Binding-site contacts:
Ligand atom C19 contacts residue ALA45 of chain 1.A at 3.5 Å (hydrophobic).
Ligand atom C13 contacts residue MET116 of chain 1.A at 4.0 Å (hydrophobic).
Ligand atom C12 contacts residue LEU41 of chain 1.A at 4.0 Å (hydrophobic).
Ligand atom N24 contacts residue ASP46 of chain 1.A at 2.5 Å (salt-bridge).
Ligand atom C13 contacts residue MET38 of chain 1.A at 3.9 Å (hydrophobic).
Ligand atom C21 contacts residue THR42 of chain 1.A at 3.6 Å.
Ligand atom C23 contacts residue THR42 of chain 1.A at 3.8 Å.
Ligand atom C10 contacts residue LEU123 of chain 1.A at 3.7 Å (hydrophobic).
Ligand atom C4 contacts residue GLU48 of chain 1.A at 3.1 Å.
Ligand atom C3 contacts residue LEU44 of chain 1.A at 4.0 Å (hydrophobic).
Ligand atom C2 contacts residue LEU41 of chain 1.A at 3.5 Å (hydrophobic).
Ligand atom N24 contacts residue VAL228 of chain 1.A at 3.0 Å (h-bond).
Ligand atom C5 contacts residue LEU82 of chain 1.A at 3.7 Å (hydrophobic).
Ligand atom C3 contacts residue ALA45 of chain 1.A at 4.0 Å (hydrophobic).
Ligand atom O4 contacts residue LEU82 of chain 1.A at 3.9 Å.
Ligand atom C25 contacts residue ASP46 of chain 1.A at 3.3 Å.
Ligand atom C10 contacts residue MET116 of chain 1.A at 3.9 Å (hydrophobic).
Ligand atom C9 contacts residue PHE99 of chain 1.A at 3.8 Å (hydrophobic).
Ligand atom C19 contacts residue TRP78 of chain 1.A at 3.9 Å (hydrophobic).
Ligand atom C2 contacts residue ALA45 of chain 1.A at 3.8 Å (hydrophobic).
Ligand atom O4 contacts residue GLU48 of chain 1.A at 2.6 Å (salt-bridge).
Ligand atom C18 contacts residue LEU79 of chain 1.A at 3.9 Å (hydrophobic).
Ligand atom C24 contacts residue ASP46 of chain 1.A at 3.1 Å.
Ligand atom O4 contacts residue ARG89 of chain 1.A at 3.0 Å (salt-bridge).
Ligand atom C24 contacts residue VAL228 of chain 1.A at 3.1 Å (hydrophobic).
Ligand atom C18 contacts residue ALA45 of chain 1.A at 3.6 Å (hydrophobic).
Ligand atom O20 contacts residue LEU220 of chain 1.A at 3.5 Å.
Ligand atom C15 contacts residue GLY216 of chain 1.A at 3.8 Å.
Ligand atom C22 contacts residue LEU41 of chain 1.A at 3.9 Å (hydrophobic).
Ligand atom C23 contacts residue ASP46 of chain 1.A at 3.6 Å.
Ligand atom C25 contacts residue ASN227 of chain 1.A at 3.0 Å.
Ligand atom C26 contacts residue PRO230 of chain 1.A at 3.2 Å (hydrophobic).
Ligand atom C25 contacts residue VAL228 of chain 1.A at 2.5 Å (hydrophobic).
Ligand atom C3 contacts residue GLU48 of chain 1.A at 3.0 Å.
Ligand atom C26 contacts residue ASP46 of chain 1.A at 3.0 Å.
Ligand atom C9 contacts residue MET116 of chain 1.A at 4.0 Å (hydrophobic).
Ligand atom C26 contacts residue VAL228 of chain 1.A at 3.1 Å (hydrophobic).
Ligand atom C23 contacts residue VAL228 of chain 1.A at 3.8 Å (hydrophobic).
Ligand atom O20 contacts residue VAL228 of chain 1.A at 3.9 Å.
Ligand atom C20 contacts residue ALA45 of chain 1.A at 4.0 Å (hydrophobic).

Sequence of chain 1.A:
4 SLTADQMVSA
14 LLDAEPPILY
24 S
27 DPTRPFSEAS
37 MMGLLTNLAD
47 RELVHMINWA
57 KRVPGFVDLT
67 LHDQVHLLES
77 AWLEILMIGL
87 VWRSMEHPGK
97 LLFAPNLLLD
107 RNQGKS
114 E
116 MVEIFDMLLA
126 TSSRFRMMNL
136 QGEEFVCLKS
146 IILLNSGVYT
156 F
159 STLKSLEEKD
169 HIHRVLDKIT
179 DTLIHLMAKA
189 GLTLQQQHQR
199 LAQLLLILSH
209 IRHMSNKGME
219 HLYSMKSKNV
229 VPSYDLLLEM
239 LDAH

This protein binds this small molecule.
Small molecule (SMILES): CC/C(=C(\c1ccc(O)cc1)c1ccc(OCCN(C)C)cc1)c1ccccc1